Sequence of chain 1.A:
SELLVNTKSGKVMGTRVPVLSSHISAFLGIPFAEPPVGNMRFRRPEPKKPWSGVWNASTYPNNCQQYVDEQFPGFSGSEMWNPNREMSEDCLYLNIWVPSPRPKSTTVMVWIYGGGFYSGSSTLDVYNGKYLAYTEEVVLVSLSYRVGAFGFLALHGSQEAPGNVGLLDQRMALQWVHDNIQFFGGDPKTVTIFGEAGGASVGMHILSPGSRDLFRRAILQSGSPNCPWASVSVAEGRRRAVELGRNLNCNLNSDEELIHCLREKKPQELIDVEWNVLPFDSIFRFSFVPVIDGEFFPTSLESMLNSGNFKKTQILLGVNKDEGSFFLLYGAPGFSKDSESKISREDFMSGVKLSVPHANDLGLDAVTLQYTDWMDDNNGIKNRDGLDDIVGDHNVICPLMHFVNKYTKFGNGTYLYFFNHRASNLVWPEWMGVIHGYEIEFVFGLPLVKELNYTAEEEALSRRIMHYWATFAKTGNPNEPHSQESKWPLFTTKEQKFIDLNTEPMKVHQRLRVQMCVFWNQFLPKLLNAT

The protein below binds the small molecule below.
Small molecule (SMILES): CC(=O)N[C@@H]1[C@@H](O)[C@H](O)[C@@H](CO)O[C@H]1O

Binding-site contacts:
Ligand atom C4 contacts residue ASN57 of chain 1.A at 4.2 Å.
Ligand atom C3 contacts residue SER59 of chain 1.A at 4.4 Å.
Ligand atom O5 contacts residue SER59 of chain 1.A at 3.9 Å.
Ligand atom C6 contacts residue THR60 of chain 1.A at 4.4 Å.
Ligand atom C2 contacts residue SER59 of chain 1.A at 4.1 Å.
Ligand atom C3 contacts residue ASN57 of chain 1.A at 3.8 Å.
Ligand atom C5 contacts residue THR60 of chain 1.A at 4.2 Å.
Ligand atom N2 contacts residue ASN57 of chain 1.A at 3.0 Å (h-bond).
Ligand atom C5 contacts residue SER59 of chain 1.A at 4.2 Å.
Ligand atom C1 contacts residue ASN57 of chain 1.A at 1.5 Å.
Ligand atom C2 contacts residue ASN57 of chain 1.A at 2.5 Å.
Ligand atom O7 contacts residue ASN57 of chain 1.A at 3.3 Å (h-bond).
Ligand atom C5 contacts residue ASN57 of chain 1.A at 3.7 Å.
Ligand atom C7 contacts residue ASN57 of chain 1.A at 3.4 Å.
Ligand atom O5 contacts residue ASN57 of chain 1.A at 2.4 Å (h-bond).
Ligand atom N2 contacts residue SER59 of chain 1.A at 4.3 Å.
Ligand atom C1 contacts residue SER59 of chain 1.A at 3.2 Å.